This protein binds this small molecule.
Small molecule (SMILES): CC[C@@H](C(=O)Nc1ccncc1)c1ccccc1

Binding-site contacts:
Ligand atom C42 contacts residue MET433 of chain 1.A at 3.3 Å (hydrophobic).
Ligand atom N11 contacts residue HEM1 of chain 1.B at 2.7 Å.
Ligand atom C15 contacts residue LEU321 of chain 1.A at 3.9 Å (hydrophobic).
Ligand atom C10 contacts residue LEU321 of chain 1.A at 4.0 Å (hydrophobic).
Ligand atom C36 contacts residue MET79 of chain 1.A at 3.5 Å (hydrophobic).
Ligand atom C41 contacts residue VAL434 of chain 1.A at 4.0 Å (hydrophobic).
Ligand atom C16 contacts residue LEU321 of chain 1.A at 4.1 Å (hydrophobic).
Ligand atom C13 contacts residue LEU321 of chain 1.A at 3.8 Å (hydrophobic).
Ligand atom C11 contacts residue ILE323 of chain 1.A at 4.0 Å (hydrophobic).
Ligand atom C41 contacts residue LEU321 of chain 1.A at 3.8 Å (hydrophobic).
Ligand atom C10 contacts residue HIS259 of chain 1.A at 4.0 Å.
Ligand atom C42 contacts residue LEU321 of chain 1.A at 3.7 Å (hydrophobic).
Ligand atom C35 contacts residue PHE83 of chain 1.A at 4.2 Å (hydrophobic).
Ligand atom C33 contacts residue LEU321 of chain 1.A at 4.1 Å (hydrophobic).
Ligand atom C33 contacts residue TYR76 of chain 1.A at 3.5 Å (hydrophobic).
Ligand atom N21 contacts residue LEU321 of chain 1.A at 4.1 Å.
Ligand atom C11 contacts residue PHE78 of chain 1.A at 4.0 Å (hydrophobic).
Ligand atom C32 contacts residue PHE78 of chain 1.A at 3.9 Å (hydrophobic).
Ligand atom C13 contacts residue THR260 of chain 1.A at 3.8 Å.
Ligand atom C36 contacts residue PHE255 of chain 1.A at 3.8 Å (hydrophobic).
Ligand atom N11 contacts residue ALA256 of chain 1.A at 3.9 Å.
Ligand atom C42 contacts residue PHE78 of chain 1.A at 4.2 Å (hydrophobic).
Ligand atom C33 contacts residue PHE78 of chain 1.A at 3.9 Å (hydrophobic).
Ligand atom C12 contacts residue LEU321 of chain 1.A at 4.0 Å (hydrophobic).
Ligand atom N21 contacts residue HIS259 of chain 1.A at 4.1 Å.
Ligand atom C12 contacts residue THR260 of chain 1.A at 3.6 Å.
Ligand atom O23 contacts residue TYR76 of chain 1.A at 3.9 Å.
Ligand atom C11 contacts residue LEU321 of chain 1.A at 3.9 Å (hydrophobic).
Ligand atom C13 contacts residue HIS259 of chain 1.A at 3.8 Å.
Ligand atom C35 contacts residue MET79 of chain 1.A at 3.5 Å (hydrophobic).
Ligand atom C14 contacts residue LEU321 of chain 1.A at 3.8 Å (hydrophobic).
Ligand atom C11 contacts residue TYR76 of chain 1.A at 3.8 Å (hydrophobic).
Ligand atom C10 contacts residue PHE78 of chain 1.A at 3.9 Å (hydrophobic).
Ligand atom C13 contacts residue ALA256 of chain 1.A at 3.2 Å (hydrophobic).
Ligand atom C12 contacts residue HEM1 of chain 1.B at 3.6 Å.
Ligand atom C41 contacts residue MET433 of chain 1.A at 3.4 Å (hydrophobic).
Ligand atom N11 contacts residue LEU321 of chain 1.A at 4.1 Å.
Ligand atom C16 contacts residue HEM1 of chain 1.B at 3.4 Å.
Ligand atom C35 contacts residue PHE255 of chain 1.A at 4.0 Å (hydrophobic).
Ligand atom C12 contacts residue ALA256 of chain 1.A at 3.0 Å (hydrophobic).

Sequence of chain 1.A:
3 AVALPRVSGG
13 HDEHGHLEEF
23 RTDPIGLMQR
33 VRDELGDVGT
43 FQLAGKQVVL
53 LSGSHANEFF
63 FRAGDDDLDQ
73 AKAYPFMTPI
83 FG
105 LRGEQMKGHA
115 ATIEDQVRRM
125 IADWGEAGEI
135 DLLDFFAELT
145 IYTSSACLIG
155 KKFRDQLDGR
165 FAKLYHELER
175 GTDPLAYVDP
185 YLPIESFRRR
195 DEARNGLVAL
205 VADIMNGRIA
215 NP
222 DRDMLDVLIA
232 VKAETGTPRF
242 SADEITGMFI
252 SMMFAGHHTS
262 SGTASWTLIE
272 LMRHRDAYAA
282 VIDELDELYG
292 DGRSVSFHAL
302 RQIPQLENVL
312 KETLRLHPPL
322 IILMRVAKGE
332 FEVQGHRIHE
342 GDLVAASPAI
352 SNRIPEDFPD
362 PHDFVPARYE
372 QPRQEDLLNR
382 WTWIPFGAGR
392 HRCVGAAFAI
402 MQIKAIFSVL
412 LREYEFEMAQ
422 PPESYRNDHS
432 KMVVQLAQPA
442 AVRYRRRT